Sequence of chain 51.D:
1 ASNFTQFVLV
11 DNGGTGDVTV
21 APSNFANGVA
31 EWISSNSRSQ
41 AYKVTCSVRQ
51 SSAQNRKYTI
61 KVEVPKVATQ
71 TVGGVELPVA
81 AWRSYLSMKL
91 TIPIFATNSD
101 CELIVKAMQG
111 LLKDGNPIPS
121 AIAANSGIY

Sequence of chain 51.C:
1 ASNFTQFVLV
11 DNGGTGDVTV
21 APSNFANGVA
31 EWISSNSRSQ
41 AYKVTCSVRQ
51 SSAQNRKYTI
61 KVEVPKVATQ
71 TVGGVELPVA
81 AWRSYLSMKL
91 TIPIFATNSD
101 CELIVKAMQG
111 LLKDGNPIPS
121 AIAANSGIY

Binding-site contacts:
Ligand atom OP1 contacts residue SER52 of chain 51.D at 2.9 Å (h-bond).
Ligand atom OP2 contacts residue LYS43 of chain 51.C at 3.0 Å (salt-bridge).
Ligand atom OP1 contacts residue LYS57 of chain 51.D at 2.8 Å.
Ligand atom OP2 contacts residue TYR85 of chain 51.C at 2.9 Å (h-bond).
Ligand atom C8 contacts residue THR45 of chain 51.C at 3.6 Å.
Ligand atom OP2 contacts residue LYS57 of chain 51.D at 2.6 Å (salt-bridge).
Ligand atom C5 contacts residue THR45 of chain 51.C at 3.2 Å.
Ligand atom C5 contacts residue TYR85 of chain 51.C at 3.7 Å (hydrophobic).
Ligand atom OP2 contacts residue LYS57 of chain 51.D at 3.2 Å (salt-bridge).
Ligand atom N1 contacts residue SER47 of chain 51.C at 2.8 Å (h-bond).
Ligand atom C8 contacts residue TYR85 of chain 51.C at 3.7 Å (hydrophobic).
Ligand atom C5' contacts residue ARG49 of chain 51.D at 3.1 Å.
Ligand atom C6 contacts residue THR45 of chain 51.C at 3.5 Å.
Ligand atom O5' contacts residue LYS57 of chain 51.D at 3.1 Å (salt-bridge).
Ligand atom OP1 contacts residue ASN55 of chain 51.D at 3.4 Å (h-bond).
Ligand atom OP2 contacts residue LYS89 of chain 51.D at 3.4 Å (salt-bridge).
Ligand atom C2 contacts residue SER47 of chain 51.C at 3.2 Å.
Ligand atom P contacts residue SER51 of chain 51.D at 3.4 Å.
Ligand atom OP1 contacts residue ARG49 of chain 51.D at 2.5 Å (salt-bridge).
Ligand atom O2' contacts residue GLU63 of chain 51.C at 3.6 Å.
Ligand atom OP1 contacts residue SER51 of chain 51.D at 2.8 Å (h-bond).
Ligand atom C5' contacts residue TYR85 of chain 51.C at 3.7 Å (hydrophobic).
Ligand atom OP2 contacts residue LYS89 of chain 51.D at 3.5 Å (salt-bridge).
Ligand atom N7 contacts residue LYS61 of chain 51.C at 3.5 Å.
Ligand atom O5' contacts residue ARG49 of chain 51.D at 3.6 Å (salt-bridge).
Ligand atom O3' contacts residue SER51 of chain 51.D at 3.4 Å.
Ligand atom N6 contacts residue THR59 of chain 51.C at 2.9 Å (h-bond).
Ligand atom N7 contacts residue TYR85 of chain 51.C at 3.6 Å.
Ligand atom OP2 contacts residue SER51 of chain 51.D at 3.5 Å (h-bond).
Ligand atom OP1 contacts residue LYS89 of chain 51.D at 3.3 Å (salt-bridge).
Ligand atom O3' contacts residue ARG49 of chain 51.D at 3.0 Å (salt-bridge).
Ligand atom N1 contacts residue THR59 of chain 51.C at 3.5 Å.
Ligand atom C6 contacts residue TYR85 of chain 51.C at 3.7 Å (hydrophobic).
Ligand atom P contacts residue ARG49 of chain 51.D at 3.2 Å.
Ligand atom N6 contacts residue THR45 of chain 51.C at 2.9 Å (h-bond).
Ligand atom OP2 contacts residue ASN55 of chain 51.D at 3.5 Å (h-bond).
Ligand atom N6 contacts residue THR91 of chain 51.D at 3.4 Å (h-bond).
Ligand atom P contacts residue LYS89 of chain 51.D at 3.4 Å.
Ligand atom N7 contacts residue THR45 of chain 51.C at 2.5 Å (h-bond).
Ligand atom P contacts residue LYS57 of chain 51.D at 3.2 Å.

This protein binds this small molecule.
Small molecule (SMILES): Nc1ccn([C@@H]2O[C@H](CO[P](=O)(O)O[C@H]3[C@@H](O)[C@H](n4cnc5c(N)ncnc54)O[C@@H]3CO[P](=O)(O)O[C@H]3[C@@H](O)[C@H](n4cnc5c(=O)nc(N)[nH]c54)O[C@@H]3CO[P](=O)(O)O[C@H]3[C@@H](O)[C@H](n4cnc5c(N)ncnc54)O[C@@H]3CO[P](=O)(O)O[C@H]3[C@@H](O)[C@H](n4cnc5c(N)ncnc54)O[C@@H]3CO[P](=O)(O)O[C@H]3[C@@H](O)[C@H](n4ccc(=O)[nH]c4=O)O[C@@H]3CO[P](=O)(O)O[C@H]3[C@@H](O)[C@H](n4ccc(N)nc4=O)O[C@@H]3CO[P](=O)(O)O[C@H]3[C@@H](O)[C@H](n4ccc(=O)[nH]c4=O)O[C@@H]3CO[P](=O)(O)O[C@H]3[C@@H](O)[C@H](n4cnc5c(=O)nc(N)[nH]c54)O[C@@H]3COPO)[C@@H](O)[C@H]2O)c(=O)n1